Binding-site contacts:
Ligand atom O7 contacts residue GLU1068 of chain 1.A at 3.7 Å.
Ligand atom C1 contacts residue GLN891 of chain 1.B at 3.8 Å.
Ligand atom C5 contacts residue ASN1070 of chain 1.A at 3.7 Å.
Ligand atom O5 contacts residue ASN1070 of chain 1.A at 2.4 Å (h-bond).
Ligand atom C2 contacts residue ASN1070 of chain 1.A at 2.5 Å.
Ligand atom N2 contacts residue ASN1070 of chain 1.A at 2.9 Å (h-bond).
Ligand atom C7 contacts residue ASN1070 of chain 1.A at 3.8 Å.
Ligand atom C4 contacts residue ASN1070 of chain 1.A at 4.2 Å.
Ligand atom C8 contacts residue ASN1070 of chain 1.A at 4.2 Å.
Ligand atom C1 contacts residue ASN1070 of chain 1.A at 1.4 Å.
Ligand atom O7 contacts residue ASN1070 of chain 1.A at 4.0 Å.
Ligand atom O7 contacts residue LYS1069 of chain 1.A at 4.1 Å.
Ligand atom C3 contacts residue ASN1070 of chain 1.A at 3.8 Å.

Sequence of chain 1.A:
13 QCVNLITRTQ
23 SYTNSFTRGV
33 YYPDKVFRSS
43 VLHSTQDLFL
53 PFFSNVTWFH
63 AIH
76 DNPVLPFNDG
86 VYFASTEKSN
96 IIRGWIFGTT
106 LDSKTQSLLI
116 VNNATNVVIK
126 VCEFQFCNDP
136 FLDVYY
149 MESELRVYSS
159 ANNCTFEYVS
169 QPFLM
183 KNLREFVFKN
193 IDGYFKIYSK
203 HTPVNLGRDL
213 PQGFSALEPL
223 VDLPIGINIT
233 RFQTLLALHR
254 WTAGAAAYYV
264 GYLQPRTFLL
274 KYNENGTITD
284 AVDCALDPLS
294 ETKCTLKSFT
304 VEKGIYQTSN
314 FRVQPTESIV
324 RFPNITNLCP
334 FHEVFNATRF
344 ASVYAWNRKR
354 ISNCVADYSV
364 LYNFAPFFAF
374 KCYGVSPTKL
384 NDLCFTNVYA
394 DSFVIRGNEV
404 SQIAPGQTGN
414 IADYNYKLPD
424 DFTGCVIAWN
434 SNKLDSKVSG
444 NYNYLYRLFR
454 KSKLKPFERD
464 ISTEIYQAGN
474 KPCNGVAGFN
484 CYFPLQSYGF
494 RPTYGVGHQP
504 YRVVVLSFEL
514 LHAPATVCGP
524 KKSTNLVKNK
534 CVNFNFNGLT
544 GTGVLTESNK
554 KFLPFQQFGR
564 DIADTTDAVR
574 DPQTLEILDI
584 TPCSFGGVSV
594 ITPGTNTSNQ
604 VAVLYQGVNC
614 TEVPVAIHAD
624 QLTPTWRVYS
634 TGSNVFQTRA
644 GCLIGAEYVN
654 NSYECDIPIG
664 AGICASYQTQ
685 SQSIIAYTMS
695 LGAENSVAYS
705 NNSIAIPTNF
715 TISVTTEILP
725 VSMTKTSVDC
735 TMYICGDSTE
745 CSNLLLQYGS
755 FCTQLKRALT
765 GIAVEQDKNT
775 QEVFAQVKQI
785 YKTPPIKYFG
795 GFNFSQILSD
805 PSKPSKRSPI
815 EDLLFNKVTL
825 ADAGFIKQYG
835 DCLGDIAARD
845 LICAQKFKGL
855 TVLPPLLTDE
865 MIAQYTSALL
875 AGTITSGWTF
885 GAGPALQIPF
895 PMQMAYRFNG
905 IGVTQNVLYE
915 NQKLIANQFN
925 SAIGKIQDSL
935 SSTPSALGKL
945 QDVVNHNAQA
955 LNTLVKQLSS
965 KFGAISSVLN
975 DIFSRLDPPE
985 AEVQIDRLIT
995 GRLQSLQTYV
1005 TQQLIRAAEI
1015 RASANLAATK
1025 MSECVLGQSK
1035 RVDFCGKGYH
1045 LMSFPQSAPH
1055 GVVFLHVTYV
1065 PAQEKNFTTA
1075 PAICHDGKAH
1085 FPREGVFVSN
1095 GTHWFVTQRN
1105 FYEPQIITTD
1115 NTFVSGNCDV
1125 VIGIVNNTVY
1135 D

This small molecule binds to this protein.
Small molecule (SMILES): CC(=O)N[C@@H]1[C@@H](O)[C@H](O)[C@@H](CO)O[C@H]1O

Sequence of chain 1.B:
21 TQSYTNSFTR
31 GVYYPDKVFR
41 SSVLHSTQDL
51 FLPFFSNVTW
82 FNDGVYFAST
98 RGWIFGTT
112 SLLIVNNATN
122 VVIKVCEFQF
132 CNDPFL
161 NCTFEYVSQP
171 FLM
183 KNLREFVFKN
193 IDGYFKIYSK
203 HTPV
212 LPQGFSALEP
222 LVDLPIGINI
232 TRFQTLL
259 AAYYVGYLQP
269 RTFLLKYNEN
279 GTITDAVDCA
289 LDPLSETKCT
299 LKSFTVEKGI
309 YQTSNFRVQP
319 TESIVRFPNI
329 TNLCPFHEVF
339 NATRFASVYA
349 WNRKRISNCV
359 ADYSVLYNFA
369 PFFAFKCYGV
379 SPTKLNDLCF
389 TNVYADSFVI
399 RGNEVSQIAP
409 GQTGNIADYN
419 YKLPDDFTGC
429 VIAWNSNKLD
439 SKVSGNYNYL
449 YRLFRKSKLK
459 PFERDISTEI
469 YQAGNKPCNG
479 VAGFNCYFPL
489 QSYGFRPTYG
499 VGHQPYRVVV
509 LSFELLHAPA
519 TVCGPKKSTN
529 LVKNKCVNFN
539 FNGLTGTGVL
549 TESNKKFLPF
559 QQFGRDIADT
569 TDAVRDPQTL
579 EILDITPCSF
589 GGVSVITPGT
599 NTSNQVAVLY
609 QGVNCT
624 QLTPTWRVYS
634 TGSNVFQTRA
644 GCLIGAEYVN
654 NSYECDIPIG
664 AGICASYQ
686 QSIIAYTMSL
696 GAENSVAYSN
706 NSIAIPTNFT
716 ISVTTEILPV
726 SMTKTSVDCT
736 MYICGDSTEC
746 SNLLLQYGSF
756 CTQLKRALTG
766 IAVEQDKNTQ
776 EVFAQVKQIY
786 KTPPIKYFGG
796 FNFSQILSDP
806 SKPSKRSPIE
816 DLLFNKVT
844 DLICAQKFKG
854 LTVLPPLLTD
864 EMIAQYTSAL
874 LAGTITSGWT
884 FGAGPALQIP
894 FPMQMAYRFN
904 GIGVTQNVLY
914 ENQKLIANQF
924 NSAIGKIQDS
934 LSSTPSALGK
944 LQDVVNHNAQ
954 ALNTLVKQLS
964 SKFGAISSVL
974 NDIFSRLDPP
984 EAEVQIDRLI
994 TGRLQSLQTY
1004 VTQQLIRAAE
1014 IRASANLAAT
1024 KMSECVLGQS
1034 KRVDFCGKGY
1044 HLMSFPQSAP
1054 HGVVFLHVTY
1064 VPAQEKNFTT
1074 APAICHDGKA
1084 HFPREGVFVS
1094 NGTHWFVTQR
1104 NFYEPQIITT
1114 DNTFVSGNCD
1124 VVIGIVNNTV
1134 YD